Binding-site contacts:
Ligand atom CD2 contacts residue ASP258 of chain 22.E at 3.4 Å.
Ligand atom CZ contacts residue THR246 of chain 22.E at 3.3 Å.
Ligand atom N contacts residue ASP258 of chain 22.E at 3.2 Å (salt-bridge).
Ligand atom CG2 contacts residue ALA42 of chain 22.E at 3.8 Å (hydrophobic).
Ligand atom N contacts residue ASP258 of chain 22.E at 3.2 Å (salt-bridge).
Ligand atom CG contacts residue PRO57 of chain 22.E at 3.7 Å (hydrophobic).
Ligand atom CG2 contacts residue ASP258 of chain 22.E at 3.5 Å.
Ligand atom CB contacts residue ASP258 of chain 22.E at 3.5 Å.
Ligand atom NH1 contacts residue ASP53 of chain 22.E at 3.0 Å (salt-bridge).
Ligand atom NH2 contacts residue THR246 of chain 22.E at 3.0 Å (h-bond).
Ligand atom CB contacts residue ARG49 of chain 22.E at 3.5 Å.
Ligand atom NH1 contacts residue THR246 of chain 22.E at 3.2 Å (h-bond).
Ligand atom CG2 contacts residue MET259 of chain 22.E at 3.7 Å (hydrophobic).
Ligand atom CB contacts residue ASP258 of chain 22.E at 3.7 Å.
Ligand atom N contacts residue ARG49 of chain 22.E at 3.7 Å.
Ligand atom NE contacts residue ARG50 of chain 22.E at 3.1 Å (salt-bridge).
Ligand atom CA contacts residue ASP258 of chain 22.E at 3.6 Å.
Ligand atom CD2 contacts residue ARG50 of chain 22.E at 3.6 Å.
Ligand atom CA contacts residue ASP258 of chain 22.E at 3.7 Å.
Ligand atom CD2 contacts residue ARG43 of chain 22.E at 3.6 Å.
Ligand atom CB contacts residue ARG49 of chain 22.E at 3.7 Å.
Ligand atom N contacts residue ARG49 of chain 22.E at 3.6 Å (salt-bridge).
Ligand atom OG1 contacts residue MET259 of chain 22.E at 2.6 Å (h-bond).
Ligand atom CD contacts residue LEU52 of chain 22.E at 3.3 Å (hydrophobic).
Ligand atom N contacts residue ASP258 of chain 22.E at 2.8 Å (salt-bridge).
Ligand atom NH2 contacts residue ASP228 of chain 22.E at 2.7 Å (salt-bridge).
Ligand atom CB contacts residue MET259 of chain 22.E at 3.6 Å (hydrophobic).
Ligand atom O contacts residue ARG43 of chain 22.E at 2.8 Å (salt-bridge).
Ligand atom OG1 contacts residue ASP258 of chain 22.E at 3.3 Å.
Ligand atom N contacts residue ARG49 of chain 22.E at 3.5 Å (salt-bridge).
Ligand atom C contacts residue ASP258 of chain 22.E at 3.7 Å.
Ligand atom O contacts residue ILE39 of chain 22.E at 3.7 Å.
Ligand atom O contacts residue ARG49 of chain 22.E at 3.1 Å (salt-bridge).
Ligand atom N contacts residue PRO57 of chain 22.E at 3.5 Å.
Ligand atom CD contacts residue ARG50 of chain 22.E at 3.3 Å.
Ligand atom O contacts residue ARG43 of chain 22.E at 2.8 Å (salt-bridge).
Ligand atom C contacts residue ARG49 of chain 22.E at 3.6 Å.
Ligand atom CA contacts residue ASP258 of chain 22.E at 3.7 Å.
Ligand atom C contacts residue ARG43 of chain 22.E at 3.7 Å.
Ligand atom O contacts residue ARG50 of chain 22.E at 3.4 Å.

This protein binds this small molecule.
Small molecule (SMILES): CC(C)C[C@H](NC(=O)CN)C(=O)N[C@H](C(=O)N[C@H](C(=O)NCC(=O)N[C@@H](CO)C(=O)N[C@@H](CC(C)C)C(=O)N[C@@H](CCCN=C(N)N)C(=O)NCC=O)C(C)C)[C@@H](C)O

Sequence of chain 22.E:
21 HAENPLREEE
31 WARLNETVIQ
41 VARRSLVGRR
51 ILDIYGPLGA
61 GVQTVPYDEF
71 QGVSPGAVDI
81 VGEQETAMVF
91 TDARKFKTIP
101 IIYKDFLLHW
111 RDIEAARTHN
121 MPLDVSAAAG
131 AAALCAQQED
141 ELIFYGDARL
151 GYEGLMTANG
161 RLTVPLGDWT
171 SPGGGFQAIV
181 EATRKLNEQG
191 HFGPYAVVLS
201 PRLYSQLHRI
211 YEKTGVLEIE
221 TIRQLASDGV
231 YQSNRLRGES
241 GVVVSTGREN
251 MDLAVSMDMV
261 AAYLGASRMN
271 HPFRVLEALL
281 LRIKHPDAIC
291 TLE